Binding-site contacts:
Ligand atom N2 contacts residue DG3 of chain 9.C at 3.5 Å (h-bond).
Ligand atom O4' contacts residue ASP401 of chain 9.A at 3.2 Å (salt-bridge).
Ligand atom C4 contacts residue VAL495 of chain 9.A at 3.1 Å (hydrophobic).
Ligand atom C5 contacts residue VAL495 of chain 9.A at 3.0 Å (hydrophobic).
Ligand atom C8 contacts residue DG3 of chain 9.C at 3.6 Å.
Ligand atom O4' contacts residue SER403 of chain 9.A at 3.3 Å (h-bond).
Ligand atom OP2 contacts residue HIS496 of chain 9.A at 2.9 Å (h-bond).
Ligand atom O4' contacts residue DG3 of chain 9.C at 3.2 Å (h-bond).
Ligand atom C1' contacts residue DG3 of chain 9.C at 3.7 Å.
Ligand atom N3 contacts residue DG3 of chain 9.C at 3.4 Å.
Ligand atom C2 contacts residue DG3 of chain 9.C at 3.4 Å.
Ligand atom O3' contacts residue ASP401 of chain 9.A at 3.5 Å.
Ligand atom C1' contacts residue SER403 of chain 9.A at 3.2 Å.
Ligand atom C5 contacts residue DG3 of chain 9.C at 3.4 Å.
Ligand atom N4 contacts residue VAL495 of chain 9.A at 3.1 Å.
Ligand atom C4 contacts residue DG3 of chain 9.C at 3.5 Å.
Ligand atom C6 contacts residue DG3 of chain 9.C at 3.5 Å.
Ligand atom O5' contacts residue SER403 of chain 9.A at 3.1 Å (h-bond).
Ligand atom N4 contacts residue GLU489 of chain 9.A at 3.7 Å.
Ligand atom C4 contacts residue PHE487 of chain 9.A at 3.7 Å (hydrophobic).
Ligand atom C2 contacts residue TYR404 of chain 9.A at 3.6 Å (hydrophobic).
Ligand atom C4' contacts residue ASP401 of chain 9.A at 3.5 Å.
Ligand atom N3 contacts residue GLU493 of chain 9.A at 3.5 Å (salt-bridge).
Ligand atom C2' contacts residue THR494 of chain 9.A at 3.3 Å.
Ligand atom N9 contacts residue DG3 of chain 9.C at 3.6 Å.
Ligand atom O6 contacts residue DG3 of chain 9.C at 3.5 Å.
Ligand atom C5' contacts residue PHE402 of chain 9.A at 3.4 Å (hydrophobic).
Ligand atom N1 contacts residue DG3 of chain 9.C at 3.5 Å.
Ligand atom O3' contacts residue HIS496 of chain 9.A at 3.7 Å.
Ligand atom N4 contacts residue PHE487 of chain 9.A at 2.9 Å (h-bond).
Ligand atom C6 contacts residue TYR404 of chain 9.A at 3.6 Å (hydrophobic).
Ligand atom O6 contacts residue DG4 of chain 9.C at 3.5 Å (h-bond).
Ligand atom O3' contacts residue SER403 of chain 9.A at 3.5 Å.
Ligand atom N1 contacts residue TYR404 of chain 9.A at 3.6 Å.
Ligand atom N4 contacts residue GLU493 of chain 9.A at 2.6 Å (salt-bridge).
Ligand atom C5' contacts residue SER403 of chain 9.A at 3.2 Å.
Ligand atom C4 contacts residue GLU493 of chain 9.A at 3.4 Å.
Ligand atom O5' contacts residue ASP401 of chain 9.A at 3.7 Å.
Ligand atom C5' contacts residue ASP401 of chain 9.A at 3.5 Å.
Ligand atom C6 contacts residue VAL495 of chain 9.A at 3.7 Å (hydrophobic).

The small molecule below binds the protein below.
Small molecule (SMILES): Nc1ccn([C@H]2C[C@H](O[P](=O)(O)OC[C@H]3O[C@@H](n4cnc5c(=O)nc(N)[nH]c54)C[C@@H]3O[P](=O)(O)OC[C@H]3O[C@@H](n4cnc5c(N)ncnc54)C[C@@H]3O)[C@@H](COP(=O)=O)O2)c(=O)n1

Sequence of chain 9.A:
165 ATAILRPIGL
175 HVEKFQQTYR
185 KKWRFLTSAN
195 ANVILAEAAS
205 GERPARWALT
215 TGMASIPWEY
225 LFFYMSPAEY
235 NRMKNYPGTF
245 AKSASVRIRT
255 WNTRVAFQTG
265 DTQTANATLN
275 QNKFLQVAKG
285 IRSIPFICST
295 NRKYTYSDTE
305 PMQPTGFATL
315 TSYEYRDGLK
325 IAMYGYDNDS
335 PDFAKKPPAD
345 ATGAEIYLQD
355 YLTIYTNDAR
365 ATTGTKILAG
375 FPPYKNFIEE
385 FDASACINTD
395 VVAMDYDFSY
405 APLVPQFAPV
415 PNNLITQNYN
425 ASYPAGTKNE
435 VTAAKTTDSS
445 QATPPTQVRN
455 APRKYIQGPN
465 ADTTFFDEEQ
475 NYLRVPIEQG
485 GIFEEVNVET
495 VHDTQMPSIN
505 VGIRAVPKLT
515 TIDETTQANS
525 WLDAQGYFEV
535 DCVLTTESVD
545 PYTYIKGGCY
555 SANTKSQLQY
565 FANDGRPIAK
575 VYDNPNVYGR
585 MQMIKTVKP